Binding-site contacts:
Ligand atom N07 contacts residue ILE737 of chain 1.A at 3.6 Å.
Ligand atom O23 contacts residue THR745 of chain 1.A at 3.3 Å (h-bond).
Ligand atom C03 contacts residue ILE737 of chain 1.A at 3.8 Å (hydrophobic).
Ligand atom N07 contacts residue TYR725 of chain 1.A at 3.8 Å.
Ligand atom N20 contacts residue MET662 of chain 1.A at 3.4 Å (h-bond).
Ligand atom C12 contacts residue ILE689 of chain 1.A at 3.6 Å (hydrophobic).
Ligand atom N01 contacts residue LEU696 of chain 1.A at 3.7 Å.
Ligand atom C22 contacts residue THR745 of chain 1.A at 3.2 Å.
Ligand atom C10 contacts residue MET662 of chain 1.A at 3.8 Å (hydrophobic).
Ligand atom C26 contacts residue PRO668 of chain 1.A at 3.9 Å (hydrophobic).
Ligand atom F29 contacts residue MET662 of chain 1.A at 3.6 Å.
Ligand atom F27 contacts residue PRO668 of chain 1.A at 3.4 Å.
Ligand atom C16 contacts residue GLU738 of chain 1.A at 3.2 Å.
Ligand atom C04 contacts residue ILE737 of chain 1.A at 3.9 Å (hydrophobic).
Ligand atom C16 contacts residue TYR725 of chain 1.A at 3.9 Å (hydrophobic).
Ligand atom N01 contacts residue ASP822 of chain 1.A at 3.2 Å (salt-bridge).
Ligand atom C24 contacts residue THR745 of chain 1.A at 3.8 Å.
Ligand atom C24 contacts residue ASP808 of chain 1.A at 3.7 Å.
Ligand atom N01 contacts residue ASP699 of chain 1.A at 3.6 Å (salt-bridge).
Ligand atom N14 contacts residue ILE689 of chain 1.A at 3.8 Å.
Ligand atom C02 contacts residue ASP822 of chain 1.A at 3.6 Å.
Ligand atom F28 contacts residue MET662 of chain 1.A at 3.7 Å.
Ligand atom C15 contacts residue ILE737 of chain 1.A at 3.8 Å (hydrophobic).
Ligand atom C06 contacts residue TYR725 of chain 1.A at 3.8 Å (hydrophobic).
Ligand atom C06 contacts residue ASP822 of chain 1.A at 3.5 Å.
Ligand atom C18 contacts residue VAL740 of chain 1.A at 3.6 Å (hydrophobic).
Ligand atom O17 contacts residue GLU738 of chain 1.A at 3.4 Å (salt-bridge).
Ligand atom C15 contacts residue GLU738 of chain 1.A at 3.3 Å.
Ligand atom F29 contacts residue ILE689 of chain 1.A at 3.6 Å.
Ligand atom C02 contacts residue ILE737 of chain 1.A at 3.6 Å (hydrophobic).
Ligand atom C25 contacts residue MET662 of chain 1.A at 3.5 Å (hydrophobic).
Ligand atom N07 contacts residue ASP822 of chain 1.A at 3.2 Å.
Ligand atom C05 contacts residue ILE737 of chain 1.A at 3.8 Å (hydrophobic).
Ligand atom F28 contacts residue SER664 of chain 1.A at 3.8 Å.
Ligand atom O17 contacts residue ILE739 of chain 1.A at 3.7 Å.
Ligand atom F27 contacts residue LYS691 of chain 1.A at 3.7 Å.
Ligand atom O17 contacts residue VAL740 of chain 1.A at 2.8 Å (h-bond).
Ligand atom C06 contacts residue ILE737 of chain 1.A at 3.6 Å (hydrophobic).
Ligand atom F29 contacts residue PRO668 of chain 1.A at 3.3 Å.
Ligand atom C21 contacts residue MET662 of chain 1.A at 3.2 Å (hydrophobic).

Sequence of chain 1.A:
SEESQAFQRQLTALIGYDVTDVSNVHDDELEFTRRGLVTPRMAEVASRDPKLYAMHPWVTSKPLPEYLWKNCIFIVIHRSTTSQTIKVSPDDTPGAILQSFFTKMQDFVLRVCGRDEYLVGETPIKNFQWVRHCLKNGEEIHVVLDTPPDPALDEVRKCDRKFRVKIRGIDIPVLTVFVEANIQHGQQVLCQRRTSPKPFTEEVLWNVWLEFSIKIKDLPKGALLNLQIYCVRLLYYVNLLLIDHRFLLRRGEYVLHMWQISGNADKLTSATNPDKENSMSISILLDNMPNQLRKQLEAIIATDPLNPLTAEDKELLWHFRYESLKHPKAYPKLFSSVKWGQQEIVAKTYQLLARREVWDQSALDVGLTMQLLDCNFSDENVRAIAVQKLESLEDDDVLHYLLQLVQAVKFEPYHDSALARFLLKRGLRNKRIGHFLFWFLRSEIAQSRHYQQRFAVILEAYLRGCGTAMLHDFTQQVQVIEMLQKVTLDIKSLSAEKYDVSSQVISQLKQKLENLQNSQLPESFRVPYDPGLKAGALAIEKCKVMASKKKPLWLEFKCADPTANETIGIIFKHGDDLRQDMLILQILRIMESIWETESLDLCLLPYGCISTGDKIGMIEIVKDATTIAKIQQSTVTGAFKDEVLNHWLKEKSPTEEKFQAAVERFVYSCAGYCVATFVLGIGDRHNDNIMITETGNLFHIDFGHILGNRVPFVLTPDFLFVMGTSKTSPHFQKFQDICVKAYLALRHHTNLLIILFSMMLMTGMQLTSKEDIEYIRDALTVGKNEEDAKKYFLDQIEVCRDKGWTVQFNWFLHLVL

The small molecule below binds the protein below.
Small molecule (SMILES): Nc1cc(C(F)(F)F)c(-c2cc(N3CCOCC3)nc(N3CCOCC3)n2)cn1